Sequence of chain 6.C:
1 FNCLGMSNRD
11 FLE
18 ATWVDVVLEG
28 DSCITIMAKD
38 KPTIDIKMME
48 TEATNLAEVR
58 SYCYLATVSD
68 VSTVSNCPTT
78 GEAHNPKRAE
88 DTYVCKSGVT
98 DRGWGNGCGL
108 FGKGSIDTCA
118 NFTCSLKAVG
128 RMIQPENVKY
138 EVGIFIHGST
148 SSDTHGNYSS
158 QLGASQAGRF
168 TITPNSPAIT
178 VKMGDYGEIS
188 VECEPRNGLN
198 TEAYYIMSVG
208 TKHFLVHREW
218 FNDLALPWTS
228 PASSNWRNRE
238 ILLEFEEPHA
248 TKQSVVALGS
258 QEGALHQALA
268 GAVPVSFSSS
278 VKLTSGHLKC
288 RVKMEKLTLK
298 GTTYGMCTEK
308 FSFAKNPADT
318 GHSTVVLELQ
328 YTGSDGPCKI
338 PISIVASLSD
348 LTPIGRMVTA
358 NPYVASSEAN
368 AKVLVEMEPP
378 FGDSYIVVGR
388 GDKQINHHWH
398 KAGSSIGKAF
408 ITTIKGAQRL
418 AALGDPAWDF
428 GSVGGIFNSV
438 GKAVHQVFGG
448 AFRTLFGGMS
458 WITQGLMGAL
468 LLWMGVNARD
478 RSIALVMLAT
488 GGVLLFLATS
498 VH

Binding-site contacts:
Ligand atom C7 contacts residue TYR90 of chain 6.C at 3.8 Å (hydrophobic).
Ligand atom C1 contacts residue THR89 of chain 6.C at 3.9 Å.
Ligand atom C2 contacts residue ASN118 of chain 6.C at 2.4 Å.
Ligand atom C1 contacts residue ASN118 of chain 6.C at 1.4 Å.
Ligand atom C5 contacts residue ASN118 of chain 6.C at 3.7 Å.
Ligand atom C6 contacts residue PHE119 of chain 6.C at 4.1 Å (hydrophobic).
Ligand atom O7 contacts residue ASN118 of chain 6.C at 4.5 Å.
Ligand atom O6 contacts residue THR89 of chain 6.C at 3.5 Å.
Ligand atom C2 contacts residue SER66 of chain 6.C at 4.4 Å.
Ligand atom O5 contacts residue ASN118 of chain 6.C at 2.4 Å (h-bond).
Ligand atom O5 contacts residue THR89 of chain 6.C at 3.8 Å.
Ligand atom O6 contacts residue PHE119 of chain 6.C at 2.8 Å (h-bond).
Ligand atom C5 contacts residue THR89 of chain 6.C at 4.1 Å.
Ligand atom C1 contacts residue SER66 of chain 6.C at 4.2 Å.
Ligand atom C5 contacts residue THR120 of chain 6.C at 4.0 Å.
Ligand atom C4 contacts residue ASN118 of chain 6.C at 4.2 Å.
Ligand atom C3 contacts residue ASN118 of chain 6.C at 3.8 Å.
Ligand atom O7 contacts residue TYR90 of chain 6.C at 3.7 Å.
Ligand atom C6 contacts residue THR89 of chain 6.C at 4.2 Å.
Ligand atom C8 contacts residue TYR90 of chain 6.C at 3.9 Å (hydrophobic).
Ligand atom O5 contacts residue PHE119 of chain 6.C at 4.2 Å.
Ligand atom N2 contacts residue ASN118 of chain 6.C at 2.9 Å (h-bond).
Ligand atom N2 contacts residue TYR90 of chain 6.C at 4.5 Å.
Ligand atom C6 contacts residue THR120 of chain 6.C at 3.4 Å.
Ligand atom C8 contacts residue ASN118 of chain 6.C at 3.9 Å.
Ligand atom O6 contacts residue THR120 of chain 6.C at 3.1 Å (h-bond).
Ligand atom C7 contacts residue ASN118 of chain 6.C at 3.6 Å.
Ligand atom O5 contacts residue THR120 of chain 6.C at 3.4 Å (h-bond).
Ligand atom O6 contacts residue ASN118 of chain 6.C at 4.1 Å.

The small molecule below binds the protein below.
Small molecule (SMILES): CC(=O)N[C@@H]1[C@@H](O)[C@H](O)[C@@H](CO)O[C@H]1O